The protein below binds the small molecule below.
Small molecule (SMILES): Cc1cc(CCCCCOc2ccc(C3=NCCO3)cc2)on1

Sequence of chain 26.C:
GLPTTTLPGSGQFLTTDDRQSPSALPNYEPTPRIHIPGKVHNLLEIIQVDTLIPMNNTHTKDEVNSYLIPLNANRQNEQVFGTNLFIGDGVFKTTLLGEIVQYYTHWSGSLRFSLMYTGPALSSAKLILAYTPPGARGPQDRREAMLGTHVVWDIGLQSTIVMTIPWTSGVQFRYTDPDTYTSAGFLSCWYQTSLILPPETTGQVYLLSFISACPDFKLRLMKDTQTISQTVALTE

Sequence of chain 26.A:
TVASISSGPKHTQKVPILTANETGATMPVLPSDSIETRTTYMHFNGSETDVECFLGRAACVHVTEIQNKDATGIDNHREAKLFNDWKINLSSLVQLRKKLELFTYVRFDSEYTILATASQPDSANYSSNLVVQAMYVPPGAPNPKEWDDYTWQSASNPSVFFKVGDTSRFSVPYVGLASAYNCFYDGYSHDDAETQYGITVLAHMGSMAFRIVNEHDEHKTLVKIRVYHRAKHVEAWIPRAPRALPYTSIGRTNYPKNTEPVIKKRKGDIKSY

Binding-site contacts:
Ligand atom C5C contacts residue VAL191 of chain 26.A at 3.8 Å (hydrophobic).
Ligand atom C5B contacts residue TYR128 of chain 26.A at 4.0 Å (hydrophobic).
Ligand atom C5 contacts residue MET221 of chain 26.A at 3.6 Å (hydrophobic).
Ligand atom C3B contacts residue VAL188 of chain 26.A at 3.8 Å (hydrophobic).
Ligand atom C5B contacts residue PHE186 of chain 26.A at 3.9 Å (hydrophobic).
Ligand atom C4B contacts residue PHE186 of chain 26.A at 3.6 Å (hydrophobic).
Ligand atom C3B contacts residue TYR152 of chain 26.A at 3.7 Å (hydrophobic).
Ligand atom C4B contacts residue TYR152 of chain 26.A at 3.8 Å (hydrophobic).
Ligand atom C5A contacts residue ALA150 of chain 26.A at 4.0 Å (hydrophobic).
Ligand atom C4C contacts residue VAL191 of chain 26.A at 3.0 Å (hydrophobic).
Ligand atom C5A contacts residue VAL176 of chain 26.A at 3.6 Å (hydrophobic).
Ligand atom C1B contacts residue VAL188 of chain 26.A at 3.8 Å (hydrophobic).
Ligand atom O1 contacts residue MET221 of chain 26.A at 2.5 Å (h-bond).
Ligand atom C4A contacts residue PRO174 of chain 26.A at 3.1 Å (hydrophobic).
Ligand atom C2A contacts residue PHE186 of chain 26.A at 3.3 Å (hydrophobic).
Ligand atom N3A contacts residue PHE186 of chain 26.A at 4.0 Å.
Ligand atom C2C contacts residue MET221 of chain 26.A at 4.0 Å (hydrophobic).
Ligand atom C1C contacts residue TYR128 of chain 26.A at 3.9 Å (hydrophobic).
Ligand atom N2 contacts residue MET221 of chain 26.A at 3.4 Å (h-bond).
Ligand atom C2A contacts residue TYR152 of chain 26.A at 3.6 Å (hydrophobic).
Ligand atom N3A contacts residue ALA24 of chain 26.C at 3.8 Å.
Ligand atom O1A contacts residue PHE186 of chain 26.A at 3.0 Å.
Ligand atom C1B contacts residue ILE104 of chain 26.A at 4.0 Å (hydrophobic).
Ligand atom C2C contacts residue TYR197 of chain 26.A at 3.7 Å (hydrophobic).
Ligand atom C1B contacts residue TYR128 of chain 26.A at 3.6 Å (hydrophobic).
Ligand atom C4C contacts residue VAL188 of chain 26.A at 3.7 Å (hydrophobic).
Ligand atom C5C contacts residue VAL188 of chain 26.A at 4.1 Å (hydrophobic).
Ligand atom C5A contacts residue PHE186 of chain 26.A at 3.5 Å (hydrophobic).
Ligand atom N3A contacts residue PRO174 of chain 26.A at 3.7 Å.
Ligand atom O1B contacts residue ILE104 of chain 26.A at 3.9 Å.
Ligand atom C6B contacts residue ILE104 of chain 26.A at 3.6 Å (hydrophobic).
Ligand atom C1C contacts residue LEU106 of chain 26.A at 4.0 Å (hydrophobic).
Ligand atom N3A contacts residue TYR152 of chain 26.A at 3.5 Å.
Ligand atom O1B contacts residue TYR128 of chain 26.A at 3.4 Å (h-bond).
Ligand atom C4 contacts residue LEU106 of chain 26.A at 3.5 Å (hydrophobic).
Ligand atom C3C contacts residue TYR128 of chain 26.A at 3.4 Å (hydrophobic).
Ligand atom C6B contacts residue TYR128 of chain 26.A at 3.3 Å (hydrophobic).
Ligand atom C5B contacts residue MET224 of chain 26.A at 3.8 Å (hydrophobic).
Ligand atom C1C contacts residue MET221 of chain 26.A at 4.0 Å (hydrophobic).
Ligand atom C2B contacts residue VAL188 of chain 26.A at 3.5 Å (hydrophobic).